Sequence of chain 55.I:
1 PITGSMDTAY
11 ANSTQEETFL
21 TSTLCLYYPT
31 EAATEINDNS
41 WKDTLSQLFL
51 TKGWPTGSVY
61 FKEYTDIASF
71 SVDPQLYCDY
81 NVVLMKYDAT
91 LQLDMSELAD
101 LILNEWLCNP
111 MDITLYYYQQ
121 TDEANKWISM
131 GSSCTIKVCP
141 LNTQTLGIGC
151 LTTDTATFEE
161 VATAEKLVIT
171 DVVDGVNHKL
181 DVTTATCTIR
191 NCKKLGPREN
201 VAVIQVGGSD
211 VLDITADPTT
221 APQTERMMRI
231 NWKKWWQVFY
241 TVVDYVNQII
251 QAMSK

A protein and the small-molecule ligand that binds it are described below.
Small molecule (SMILES): CC(=O)N[C@H]1[C@H](O[C@H]2[C@H](O)[C@@H](NC(C)=O)CO[C@@H]2CO)O[C@H](CO)[C@@H](O)[C@@H]1O

Binding-site contacts:
Ligand atom C2 contacts residue ASN12 of chain 55.I at 3.2 Å.
Ligand atom O7 contacts residue ASN12 of chain 55.I at 3.7 Å.
Ligand atom C1 contacts residue ASN12 of chain 55.I at 2.1 Å.
Ligand atom O5 contacts residue ASN12 of chain 55.I at 2.6 Å (h-bond).
Ligand atom C7 contacts residue ASN12 of chain 55.I at 3.9 Å.
Ligand atom C5 contacts residue ASN12 of chain 55.I at 4.0 Å.
Ligand atom N2 contacts residue ASN12 of chain 55.I at 3.8 Å.